A small-molecule ligand and the protein it binds are described below.
Small molecule (SMILES): CC(=O)N[C@H]1[C@H](O[C@H]2[C@H](O)[C@@H](NC(C)=O)CO[C@@H]2CO)O[C@H](CO)[C@@H](O)[C@@H]1O

Binding-site contacts:
Ligand atom O7 contacts residue ASN1134 of chain 1.A at 3.2 Å (h-bond).
Ligand atom C7 contacts residue ASN1134 of chain 1.A at 3.2 Å.
Ligand atom C3 contacts residue ASN1134 of chain 1.A at 3.8 Å.
Ligand atom C1 contacts residue ASN1134 of chain 1.A at 1.4 Å.
Ligand atom C2 contacts residue ASN1134 of chain 1.A at 2.4 Å.
Ligand atom C4 contacts residue ASN1134 of chain 1.A at 4.2 Å.
Ligand atom O5 contacts residue ASN1134 of chain 1.A at 2.4 Å (h-bond).
Ligand atom C8 contacts residue ASN1134 of chain 1.A at 4.4 Å.
Ligand atom C5 contacts residue ASN1134 of chain 1.A at 3.7 Å.
Ligand atom N2 contacts residue ASN1134 of chain 1.A at 2.8 Å (h-bond).

Sequence of chain 1.A:
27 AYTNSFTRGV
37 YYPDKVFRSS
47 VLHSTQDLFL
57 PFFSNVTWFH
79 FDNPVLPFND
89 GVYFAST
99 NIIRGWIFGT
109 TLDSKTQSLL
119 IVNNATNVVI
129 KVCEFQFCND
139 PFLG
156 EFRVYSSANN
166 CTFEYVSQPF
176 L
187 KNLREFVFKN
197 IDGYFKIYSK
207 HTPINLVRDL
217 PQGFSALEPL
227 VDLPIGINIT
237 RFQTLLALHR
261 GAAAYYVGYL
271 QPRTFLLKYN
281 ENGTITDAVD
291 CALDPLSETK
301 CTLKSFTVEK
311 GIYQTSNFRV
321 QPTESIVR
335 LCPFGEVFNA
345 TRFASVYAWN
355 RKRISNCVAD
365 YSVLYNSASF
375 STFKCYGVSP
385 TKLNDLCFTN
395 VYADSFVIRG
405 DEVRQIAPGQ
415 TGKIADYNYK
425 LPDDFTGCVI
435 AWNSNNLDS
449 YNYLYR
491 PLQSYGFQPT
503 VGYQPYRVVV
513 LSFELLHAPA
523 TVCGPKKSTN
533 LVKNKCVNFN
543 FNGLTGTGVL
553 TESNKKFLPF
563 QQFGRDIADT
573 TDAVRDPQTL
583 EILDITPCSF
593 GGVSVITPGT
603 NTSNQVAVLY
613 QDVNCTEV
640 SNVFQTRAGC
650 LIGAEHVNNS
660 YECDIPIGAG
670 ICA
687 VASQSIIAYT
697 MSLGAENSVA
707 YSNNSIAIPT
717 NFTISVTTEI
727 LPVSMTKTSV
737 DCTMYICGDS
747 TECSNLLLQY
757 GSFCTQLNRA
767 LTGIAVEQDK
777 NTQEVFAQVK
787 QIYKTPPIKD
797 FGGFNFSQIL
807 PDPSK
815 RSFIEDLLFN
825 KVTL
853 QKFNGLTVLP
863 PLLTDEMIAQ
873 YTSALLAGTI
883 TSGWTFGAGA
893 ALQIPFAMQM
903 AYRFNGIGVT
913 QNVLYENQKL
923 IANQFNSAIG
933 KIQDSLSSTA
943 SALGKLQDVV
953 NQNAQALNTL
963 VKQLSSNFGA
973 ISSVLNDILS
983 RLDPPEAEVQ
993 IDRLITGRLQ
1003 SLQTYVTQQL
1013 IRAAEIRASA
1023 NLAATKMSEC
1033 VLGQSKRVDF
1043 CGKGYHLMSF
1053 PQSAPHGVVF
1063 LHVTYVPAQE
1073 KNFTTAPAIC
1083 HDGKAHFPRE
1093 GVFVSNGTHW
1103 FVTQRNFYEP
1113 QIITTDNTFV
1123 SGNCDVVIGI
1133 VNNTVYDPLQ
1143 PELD